This small molecule binds to this protein.
Small molecule (SMILES): CC(=O)N[C@@H]1[C@@H](O)[C@H](O)[C@@H](CO)O[C@H]1O

Sequence of chain 1.A:
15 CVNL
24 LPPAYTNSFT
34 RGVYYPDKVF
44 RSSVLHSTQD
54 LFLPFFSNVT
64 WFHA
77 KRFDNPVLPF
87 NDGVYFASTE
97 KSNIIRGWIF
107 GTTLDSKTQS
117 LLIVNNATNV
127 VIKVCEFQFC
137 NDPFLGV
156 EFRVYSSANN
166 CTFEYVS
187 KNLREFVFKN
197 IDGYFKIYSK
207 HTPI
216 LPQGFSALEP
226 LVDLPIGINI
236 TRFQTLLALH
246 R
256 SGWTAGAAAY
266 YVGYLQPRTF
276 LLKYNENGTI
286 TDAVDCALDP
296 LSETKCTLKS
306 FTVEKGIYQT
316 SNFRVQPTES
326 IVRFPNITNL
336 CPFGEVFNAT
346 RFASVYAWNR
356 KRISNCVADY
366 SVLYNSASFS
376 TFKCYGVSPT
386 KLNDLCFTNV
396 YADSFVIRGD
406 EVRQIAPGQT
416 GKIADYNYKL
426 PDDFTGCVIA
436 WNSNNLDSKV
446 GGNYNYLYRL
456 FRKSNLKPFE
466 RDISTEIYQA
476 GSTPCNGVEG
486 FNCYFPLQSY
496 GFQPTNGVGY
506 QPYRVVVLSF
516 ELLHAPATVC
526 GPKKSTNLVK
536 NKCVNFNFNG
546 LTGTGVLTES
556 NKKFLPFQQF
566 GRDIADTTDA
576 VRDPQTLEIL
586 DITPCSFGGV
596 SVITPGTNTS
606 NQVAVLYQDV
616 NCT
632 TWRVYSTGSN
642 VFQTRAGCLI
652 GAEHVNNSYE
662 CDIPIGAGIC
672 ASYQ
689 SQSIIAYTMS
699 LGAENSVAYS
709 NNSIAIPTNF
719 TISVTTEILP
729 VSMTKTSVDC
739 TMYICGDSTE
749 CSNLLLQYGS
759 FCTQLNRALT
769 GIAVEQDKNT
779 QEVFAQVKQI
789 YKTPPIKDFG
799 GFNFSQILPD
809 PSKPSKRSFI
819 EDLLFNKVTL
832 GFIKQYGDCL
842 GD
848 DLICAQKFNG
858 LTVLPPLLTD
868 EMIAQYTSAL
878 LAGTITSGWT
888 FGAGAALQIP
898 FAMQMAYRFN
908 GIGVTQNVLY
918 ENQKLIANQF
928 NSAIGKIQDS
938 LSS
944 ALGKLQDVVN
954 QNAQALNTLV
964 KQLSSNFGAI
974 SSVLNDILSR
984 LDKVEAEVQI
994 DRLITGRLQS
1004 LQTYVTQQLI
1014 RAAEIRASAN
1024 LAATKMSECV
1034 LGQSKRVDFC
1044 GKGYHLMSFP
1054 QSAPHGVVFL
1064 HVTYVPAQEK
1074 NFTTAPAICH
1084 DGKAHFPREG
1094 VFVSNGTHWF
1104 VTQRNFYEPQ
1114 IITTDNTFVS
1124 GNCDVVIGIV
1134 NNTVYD

Binding-site contacts:
Ligand atom O5 contacts residue ASN801 of chain 1.A at 3.2 Å (h-bond).
Ligand atom C4 contacts residue ASN801 of chain 1.A at 4.4 Å.
Ligand atom C8 contacts residue ASN801 of chain 1.A at 4.5 Å.
Ligand atom O7 contacts residue ASN801 of chain 1.A at 2.8 Å (h-bond).
Ligand atom C1 contacts residue SER803 of chain 1.A at 4.1 Å.
Ligand atom N2 contacts residue ASN801 of chain 1.A at 3.7 Å.
Ligand atom C3 contacts residue ASN801 of chain 1.A at 4.2 Å.
Ligand atom O5 contacts residue SER803 of chain 1.A at 3.4 Å (h-bond).
Ligand atom C2 contacts residue ASN801 of chain 1.A at 3.0 Å.
Ligand atom C7 contacts residue ASN801 of chain 1.A at 3.5 Å.
Ligand atom O6 contacts residue GLN804 of chain 1.A at 4.3 Å.
Ligand atom O6 contacts residue SER803 of chain 1.A at 3.8 Å.
Ligand atom C1 contacts residue ASN801 of chain 1.A at 3.0 Å.
Ligand atom C5 contacts residue ASN801 of chain 1.A at 4.3 Å.